Binding-site contacts:
Ligand atom O9 contacts residue PHE318 of chain 1.A at 2.9 Å.
Ligand atom C2 contacts residue NAP1 of chain 1.C at 3.5 Å.
Ligand atom C14 contacts residue NAP1 of chain 1.C at 3.6 Å.
Ligand atom C8 contacts residue PHE318 of chain 1.A at 3.7 Å (hydrophobic).
Ligand atom C5 contacts residue PHE89 of chain 1.A at 3.6 Å (hydrophobic).
Ligand atom C8 contacts residue ILE265 of chain 1.A at 3.4 Å (hydrophobic).
Ligand atom O9 contacts residue PRO262 of chain 1.A at 3.6 Å.
Ligand atom C9 contacts residue PHE318 of chain 1.A at 3.6 Å (hydrophobic).
Ligand atom O3 contacts residue LEU269 of chain 1.A at 3.5 Å.
Ligand atom O10 contacts residue TYR161 of chain 1.A at 3.7 Å.
Ligand atom C13 contacts residue GLY117 of chain 1.A at 3.7 Å.
Ligand atom C3 contacts residue NAP1 of chain 1.C at 3.8 Å.
Ligand atom O3 contacts residue VAL118 of chain 1.A at 3.3 Å.
Ligand atom C12 contacts residue ILE265 of chain 1.A at 3.8 Å (hydrophobic).
Ligand atom O3 contacts residue NAP1 of chain 1.C at 4.0 Å.
Ligand atom C6 contacts residue PHE89 of chain 1.A at 3.6 Å (hydrophobic).
Ligand atom C12 contacts residue LEU266 of chain 1.A at 3.5 Å (hydrophobic).
Ligand atom C13 contacts residue LEU269 of chain 1.A at 3.9 Å (hydrophobic).
Ligand atom C14 contacts residue ALA316 of chain 1.A at 3.5 Å (hydrophobic).
Ligand atom C13 contacts residue VAL118 of chain 1.A at 4.0 Å (hydrophobic).
Ligand atom C1 contacts residue NAP1 of chain 1.C at 3.6 Å.
Ligand atom O9 contacts residue ILE265 of chain 1.A at 3.5 Å.
Ligand atom C6 contacts residue NAP1 of chain 1.C at 3.7 Å.
Ligand atom O3 contacts residue GLY117 of chain 1.A at 3.9 Å.
Ligand atom C7 contacts residue PHE162 of chain 1.A at 3.9 Å (hydrophobic).
Ligand atom O10 contacts residue PHE162 of chain 1.A at 3.5 Å.
Ligand atom O4 contacts residue PHE129 of chain 1.A at 3.9 Å.
Ligand atom C13 contacts residue CYS157 of chain 1.A at 3.9 Å (hydrophobic).
Ligand atom C2 contacts residue LEU269 of chain 1.A at 3.8 Å (hydrophobic).
Ligand atom O4 contacts residue VAL118 of chain 1.A at 3.0 Å (h-bond).
Ligand atom C5 contacts residue NAP1 of chain 1.C at 3.8 Å.
Ligand atom C12 contacts residue PHE162 of chain 1.A at 4.0 Å (hydrophobic).
Ligand atom C13 contacts residue NAP1 of chain 1.C at 3.3 Å.
Ligand atom C13 contacts residue ASN156 of chain 1.A at 3.2 Å.
Ligand atom C7 contacts residue NAP1 of chain 1.C at 3.8 Å.
Ligand atom C9 contacts residue ILE265 of chain 1.A at 3.7 Å (hydrophobic).
Ligand atom C12 contacts residue PRO262 of chain 1.A at 3.6 Å (hydrophobic).
Ligand atom O4 contacts residue GLY117 of chain 1.A at 3.2 Å.
Ligand atom C4 contacts residue GLY117 of chain 1.A at 3.9 Å.
Ligand atom C11 contacts residue PHE162 of chain 1.A at 3.8 Å (hydrophobic).

Sequence of chain 1.A:
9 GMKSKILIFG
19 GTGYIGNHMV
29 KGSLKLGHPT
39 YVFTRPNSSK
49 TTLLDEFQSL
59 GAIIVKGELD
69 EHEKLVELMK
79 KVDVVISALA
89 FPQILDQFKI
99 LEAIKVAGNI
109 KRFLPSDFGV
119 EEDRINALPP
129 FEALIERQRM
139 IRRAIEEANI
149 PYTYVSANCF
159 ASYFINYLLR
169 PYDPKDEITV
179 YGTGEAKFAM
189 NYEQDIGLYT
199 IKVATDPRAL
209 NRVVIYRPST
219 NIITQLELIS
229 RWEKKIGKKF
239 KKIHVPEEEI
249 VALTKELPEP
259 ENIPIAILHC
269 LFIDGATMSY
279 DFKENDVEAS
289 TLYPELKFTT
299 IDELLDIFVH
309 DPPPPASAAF

This protein binds this small molecule.
Small molecule (SMILES): CCOC(=O)[C@H]1C[C@@H]1c1ccc(O)c(OC)c1